Sequence of chain 1.C:
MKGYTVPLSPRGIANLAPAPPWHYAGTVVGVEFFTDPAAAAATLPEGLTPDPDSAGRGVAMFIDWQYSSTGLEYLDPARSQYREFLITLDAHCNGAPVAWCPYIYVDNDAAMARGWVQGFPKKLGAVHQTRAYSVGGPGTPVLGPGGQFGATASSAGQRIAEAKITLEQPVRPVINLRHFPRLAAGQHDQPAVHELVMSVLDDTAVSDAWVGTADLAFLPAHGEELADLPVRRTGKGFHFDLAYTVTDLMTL

A small-molecule ligand and the protein it binds are described below.
Small molecule (SMILES): CC(=O)C(=O)O

Binding-site contacts:
Ligand atom OXT contacts residue LYS122 of chain 1.C at 2.7 Å (salt-bridge).
Ligand atom C contacts residue TYR24 of chain 1.C at 3.7 Å (hydrophobic).
Ligand atom C contacts residue ALA111 of chain 1.C at 4.0 Å (hydrophobic).
Ligand atom CA contacts residue GLY115 of chain 1.C at 3.8 Å.
Ligand atom OXT contacts residue TYR82 of chain 1.C at 3.1 Å (h-bond).
Ligand atom O contacts residue GLN118 of chain 1.C at 2.8 Å (h-bond).
Ligand atom CB contacts residue GLY115 of chain 1.C at 4.2 Å.
Ligand atom CA contacts residue GLN118 of chain 1.C at 3.8 Å.
Ligand atom OXT contacts residue ALA111 of chain 1.C at 3.4 Å (h-bond).
Ligand atom CA contacts residue GLU84 of chain 1.C at 3.9 Å.
Ligand atom CB contacts residue GLU84 of chain 1.C at 3.9 Å.
Ligand atom O contacts residue TYR82 of chain 1.C at 3.9 Å.
Ligand atom O contacts residue ARG114 of chain 1.C at 4.0 Å.
Ligand atom CA contacts residue ALA111 of chain 1.C at 3.9 Å (hydrophobic).
Ligand atom CB contacts residue GLN118 of chain 1.C at 3.7 Å.
Ligand atom CB contacts residue LYS122 of chain 1.C at 2.5 Å.
Ligand atom C contacts residue LYS122 of chain 1.C at 2.4 Å.
Ligand atom O contacts residue TYR24 of chain 1.C at 2.7 Å (h-bond).
Ligand atom CB contacts residue PHE120 of chain 1.C at 3.5 Å (hydrophobic).
Ligand atom OXT contacts residue GLY115 of chain 1.C at 4.4 Å.
Ligand atom OXT contacts residue TYR24 of chain 1.C at 4.0 Å.
Ligand atom O contacts residue LYS122 of chain 1.C at 3.5 Å (salt-bridge).
Ligand atom CA contacts residue TYR82 of chain 1.C at 4.0 Å (hydrophobic).
Ligand atom C contacts residue ARG114 of chain 1.C at 4.0 Å.
Ligand atom C contacts residue GLY115 of chain 1.C at 4.2 Å.
Ligand atom OXT contacts residue ARG114 of chain 1.C at 3.1 Å (salt-bridge).
Ligand atom CA contacts residue LYS122 of chain 1.C at 1.4 Å.
Ligand atom C contacts residue GLN118 of chain 1.C at 3.5 Å.
Ligand atom OXT contacts residue GLN118 of chain 1.C at 4.5 Å.
Ligand atom C contacts residue TYR82 of chain 1.C at 3.4 Å (hydrophobic).